A small-molecule ligand and the protein it binds are described below.
Small molecule (SMILES): CCCC(=O)N[C@@H](CCO)C(=O)O

Sequence of chain 1.B:
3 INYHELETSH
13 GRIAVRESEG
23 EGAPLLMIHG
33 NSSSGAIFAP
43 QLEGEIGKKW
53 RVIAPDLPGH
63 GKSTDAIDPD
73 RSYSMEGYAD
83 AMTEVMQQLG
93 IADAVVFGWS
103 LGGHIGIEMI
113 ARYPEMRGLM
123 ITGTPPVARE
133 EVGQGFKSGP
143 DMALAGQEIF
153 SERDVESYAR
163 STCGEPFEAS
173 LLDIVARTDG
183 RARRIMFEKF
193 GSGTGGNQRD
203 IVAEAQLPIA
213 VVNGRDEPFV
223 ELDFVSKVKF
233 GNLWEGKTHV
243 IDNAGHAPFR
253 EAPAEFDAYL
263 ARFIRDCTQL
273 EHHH

Binding-site contacts:
Ligand atom O3 contacts residue ALA147 of chain 1.B at 3.4 Å.
Ligand atom C8 contacts residue MET144 of chain 1.B at 3.7 Å (hydrophobic).
Ligand atom N1 contacts residue SER102 of chain 1.B at 3.1 Å (h-bond).
Ligand atom O4 contacts residue MET188 of chain 1.B at 3.6 Å.
Ligand atom C8 contacts residue PHE192 of chain 1.B at 4.0 Å (hydrophobic).
Ligand atom N1 contacts residue LEU103 of chain 1.B at 3.7 Å.
Ligand atom C4 contacts residue SER102 of chain 1.B at 2.7 Å.
Ligand atom C4 contacts residue TYR160 of chain 1.B at 4.0 Å (hydrophobic).
Ligand atom O1 contacts residue SER102 of chain 1.B at 2.9 Å (h-bond).
Ligand atom C5 contacts residue ASN33 of chain 1.B at 4.0 Å.
Ligand atom C3 contacts residue ASN33 of chain 1.B at 3.8 Å.
Ligand atom C8 contacts residue PHE138 of chain 1.B at 3.9 Å (hydrophobic).
Ligand atom C1 contacts residue MET144 of chain 1.B at 3.6 Å (hydrophobic).
Ligand atom C6 contacts residue HIS106 of chain 1.B at 3.9 Å.
Ligand atom O4 contacts residue ASN33 of chain 1.B at 2.8 Å (h-bond).
Ligand atom C7 contacts residue MET188 of chain 1.B at 3.8 Å (hydrophobic).
Ligand atom O2 contacts residue GLY32 of chain 1.B at 3.5 Å.
Ligand atom O3 contacts residue TYR160 of chain 1.B at 2.9 Å (h-bond).
Ligand atom C3 contacts residue SER102 of chain 1.B at 3.1 Å.
Ligand atom O1 contacts residue HIS248 of chain 1.B at 2.8 Å (h-bond).
Ligand atom C3 contacts residue TYR160 of chain 1.B at 3.6 Å (hydrophobic).
Ligand atom C1 contacts residue TYR160 of chain 1.B at 3.9 Å (hydrophobic).
Ligand atom C4 contacts residue ASN33 of chain 1.B at 3.6 Å.
Ligand atom C2 contacts residue SER102 of chain 1.B at 3.1 Å.
Ligand atom C2 contacts residue TYR160 of chain 1.B at 4.0 Å (hydrophobic).
Ligand atom C8 contacts residue PHE189 of chain 1.B at 3.9 Å (hydrophobic).
Ligand atom C4 contacts residue HIS248 of chain 1.B at 3.7 Å.
Ligand atom O2 contacts residue SER102 of chain 1.B at 3.0 Å (h-bond).
Ligand atom C6 contacts residue LEU103 of chain 1.B at 4.0 Å (hydrophobic).
Ligand atom O3 contacts residue PHE221 of chain 1.B at 3.6 Å.
Ligand atom O3 contacts residue MET144 of chain 1.B at 4.0 Å.
Ligand atom C7 contacts residue MET77 of chain 1.B at 3.9 Å (hydrophobic).
Ligand atom O2 contacts residue LEU103 of chain 1.B at 2.8 Å (h-bond).
Ligand atom O2 contacts residue ASN33 of chain 1.B at 2.8 Å (h-bond).
Ligand atom C4 contacts residue LEU103 of chain 1.B at 3.8 Å (hydrophobic).
Ligand atom C2 contacts residue HIS248 of chain 1.B at 3.6 Å.
Ligand atom C7 contacts residue PHE192 of chain 1.B at 4.0 Å (hydrophobic).
Ligand atom C1 contacts residue PHE221 of chain 1.B at 3.6 Å (hydrophobic).
Ligand atom C5 contacts residue LEU103 of chain 1.B at 4.0 Å (hydrophobic).
Ligand atom O4 contacts residue ALA147 of chain 1.B at 3.9 Å.